Binding-site contacts:
Ligand atom O7 contacts residue SER180 of chain 1.A at 2.7 Å (h-bond).
Ligand atom O5 contacts residue ASN141 of chain 1.A at 2.4 Å (h-bond).
Ligand atom O6 contacts residue ASN141 of chain 1.A at 3.4 Å (h-bond).
Ligand atom C5 contacts residue ASN141 of chain 1.A at 3.5 Å.
Ligand atom C4 contacts residue ASN141 of chain 1.A at 4.3 Å.
Ligand atom O5 contacts residue THR143 of chain 1.A at 3.3 Å.
Ligand atom C3 contacts residue ASN141 of chain 1.A at 3.9 Å.
Ligand atom C7 contacts residue ASN141 of chain 1.A at 3.8 Å.
Ligand atom C8 contacts residue LEU182 of chain 1.A at 3.8 Å (hydrophobic).
Ligand atom C2 contacts residue ASN141 of chain 1.A at 2.6 Å.
Ligand atom O7 contacts residue ASN141 of chain 1.A at 4.0 Å.
Ligand atom O6 contacts residue LYS135 of chain 1.A at 3.3 Å.
Ligand atom C1 contacts residue ASN141 of chain 1.A at 1.5 Å.
Ligand atom N2 contacts residue ASN141 of chain 1.A at 3.2 Å (h-bond).
Ligand atom C7 contacts residue SER180 of chain 1.A at 3.9 Å.
Ligand atom C2 contacts residue SER180 of chain 1.A at 4.5 Å.
Ligand atom C6 contacts residue ASN141 of chain 1.A at 3.8 Å.
Ligand atom O5 contacts residue SER180 of chain 1.A at 4.4 Å.
Ligand atom C6 contacts residue LYS135 of chain 1.A at 4.3 Å.
Ligand atom C1 contacts residue THR143 of chain 1.A at 4.1 Å.
Ligand atom C3 contacts residue SER180 of chain 1.A at 4.1 Å.
Ligand atom C1 contacts residue SER180 of chain 1.A at 4.2 Å.
Ligand atom C5 contacts residue THR143 of chain 1.A at 4.2 Å.

This protein binds this small molecule.
Small molecule (SMILES): CC(=O)N[C@H]1[C@H](O[C@H]2[C@H](O)[C@@H](NC(C)=O)CO[C@@H]2CO)O[C@H](CO)[C@@H](O)[C@@H]1O[C@@H]1O[C@H](CO)[C@@H](O)[C@H](O)[C@@H]1O

Sequence of chain 1.A:
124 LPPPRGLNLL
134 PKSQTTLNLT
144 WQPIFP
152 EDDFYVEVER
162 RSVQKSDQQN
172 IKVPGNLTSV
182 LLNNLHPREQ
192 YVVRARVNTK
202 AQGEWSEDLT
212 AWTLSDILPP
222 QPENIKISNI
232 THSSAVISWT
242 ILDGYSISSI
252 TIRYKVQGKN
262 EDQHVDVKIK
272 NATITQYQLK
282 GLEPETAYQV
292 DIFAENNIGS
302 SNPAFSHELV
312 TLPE